Sequence of chain 1.A:
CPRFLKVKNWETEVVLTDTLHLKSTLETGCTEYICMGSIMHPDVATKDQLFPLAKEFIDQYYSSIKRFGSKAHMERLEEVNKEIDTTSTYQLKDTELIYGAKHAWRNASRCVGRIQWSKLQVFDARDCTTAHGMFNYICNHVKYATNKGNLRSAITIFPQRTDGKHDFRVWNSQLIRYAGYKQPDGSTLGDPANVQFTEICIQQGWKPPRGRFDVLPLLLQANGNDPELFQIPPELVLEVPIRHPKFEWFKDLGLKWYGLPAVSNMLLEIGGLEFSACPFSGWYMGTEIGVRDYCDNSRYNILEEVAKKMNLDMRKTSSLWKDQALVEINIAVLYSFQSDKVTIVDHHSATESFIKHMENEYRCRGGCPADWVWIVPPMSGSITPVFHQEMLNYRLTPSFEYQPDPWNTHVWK

The small molecule below binds the protein below.
Small molecule (SMILES): Cc1cc(N)nc(CCc2c(F)ccc(CCCN(C)C)c2F)c1

Binding-site contacts:
Ligand atom C09 contacts residue HEM1 of chain 1.C at 3.4 Å.
Ligand atom C14 contacts residue VAL271 of chain 1.A at 3.2 Å (hydrophobic).
Ligand atom C15 contacts residue HEM1 of chain 1.C at 3.7 Å.
Ligand atom C19 contacts residue HEM1 of chain 1.C at 3.6 Å.
Ligand atom C11 contacts residue HEM1 of chain 1.C at 3.5 Å.
Ligand atom C15 contacts residue VAL271 of chain 1.A at 3.3 Å (hydrophobic).
Ligand atom C07 contacts residue GLY290 of chain 1.A at 3.6 Å.
Ligand atom C12 contacts residue HEM1 of chain 1.C at 3.6 Å.
Ligand atom C16 contacts residue HEM1 of chain 1.C at 3.7 Å.
Ligand atom C02 contacts residue GLU296 of chain 1.A at 3.5 Å.
Ligand atom N02 contacts residue TRP291 of chain 1.A at 2.8 Å (h-bond).
Ligand atom C06 contacts residue GLU296 of chain 1.A at 3.5 Å.
Ligand atom C03 contacts residue HEM1 of chain 1.C at 3.2 Å.
Ligand atom F16 contacts residue GLN182 of chain 1.A at 3.5 Å.
Ligand atom C09 contacts residue GLU296 of chain 1.A at 3.2 Å.
Ligand atom C11 contacts residue VAL271 of chain 1.A at 3.6 Å (hydrophobic).
Ligand atom C05 contacts residue VAL271 of chain 1.A at 3.7 Å (hydrophobic).
Ligand atom C18 contacts residue HEM1 of chain 1.C at 3.0 Å.
Ligand atom C13 contacts residue HEM1 of chain 1.C at 3.3 Å.
Ligand atom F12 contacts residue HEM1 of chain 1.C at 3.0 Å.
Ligand atom N02 contacts residue GLU296 of chain 1.A at 2.7 Å (salt-bridge).
Ligand atom F16 contacts residue HEM1 of chain 1.C at 3.7 Å.
Ligand atom C13 contacts residue VAL271 of chain 1.A at 3.4 Å (hydrophobic).
Ligand atom C22 contacts residue TYR410 of chain 1.A at 3.5 Å (hydrophobic).
Ligand atom C06 contacts residue PRO269 of chain 1.A at 3.6 Å (hydrophobic).
Ligand atom N20 contacts residue TYR410 of chain 1.A at 3.7 Å.
Ligand atom N01 contacts residue GLU296 of chain 1.A at 2.7 Å (salt-bridge).
Ligand atom C08 contacts residue GLU296 of chain 1.A at 3.5 Å.
Ligand atom C12 contacts residue VAL271 of chain 1.A at 3.6 Å (hydrophobic).
Ligand atom N20 contacts residue HEM1 of chain 1.C at 3.3 Å (h-bond).
Ligand atom C07 contacts residue PHE288 of chain 1.A at 3.7 Å (hydrophobic).
Ligand atom N02 contacts residue HEM1 of chain 1.C at 3.1 Å.
Ligand atom C02 contacts residue HEM1 of chain 1.C at 3.6 Å.
Ligand atom C02 contacts residue TRP291 of chain 1.A at 3.7 Å (hydrophobic).
Ligand atom N01 contacts residue PRO269 of chain 1.A at 3.7 Å.
Ligand atom C07 contacts residue HEM1 of chain 1.C at 3.5 Å.
Ligand atom C21 contacts residue TRP382 of chain 1.A at 3.6 Å (hydrophobic).
Ligand atom C22 contacts residue HIS41 of chain 1.A at 3.4 Å.
Ligand atom C16 contacts residue VAL271 of chain 1.A at 3.5 Å (hydrophobic).
Ligand atom C14 contacts residue HEM1 of chain 1.C at 3.2 Å.